The small molecule below binds the protein below.
Small molecule (SMILES): CC(=O)N[C@@H]1[C@@H](O)[C@H](O)[C@@H](CO)O[C@H]1O

Binding-site contacts:
Ligand atom C1 contacts residue ASN130 of chain 1.E at 1.5 Å.
Ligand atom O5 contacts residue LYS144 of chain 1.E at 4.2 Å.
Ligand atom O6 contacts residue ARG167 of chain 1.E at 4.3 Å.
Ligand atom C1 contacts residue LYS144 of chain 1.E at 4.4 Å.
Ligand atom C3 contacts residue ASN130 of chain 1.E at 3.9 Å.
Ligand atom O5 contacts residue ASN130 of chain 1.E at 2.5 Å (h-bond).
Ligand atom C2 contacts residue ASN130 of chain 1.E at 2.5 Å.
Ligand atom C6 contacts residue ARG167 of chain 1.E at 4.5 Å.
Ligand atom O7 contacts residue THR132 of chain 1.E at 4.5 Å.
Ligand atom O7 contacts residue ASN130 of chain 1.E at 3.5 Å (h-bond).
Ligand atom C7 contacts residue ASN130 of chain 1.E at 3.4 Å.
Ligand atom N2 contacts residue ASN130 of chain 1.E at 2.9 Å (h-bond).
Ligand atom O5 contacts residue GLY141 of chain 1.E at 4.4 Å.
Ligand atom C8 contacts residue ASN130 of chain 1.E at 3.9 Å.
Ligand atom C4 contacts residue ASN130 of chain 1.E at 4.4 Å.
Ligand atom C5 contacts residue ASN130 of chain 1.E at 3.8 Å.

Sequence of chain 1.E:
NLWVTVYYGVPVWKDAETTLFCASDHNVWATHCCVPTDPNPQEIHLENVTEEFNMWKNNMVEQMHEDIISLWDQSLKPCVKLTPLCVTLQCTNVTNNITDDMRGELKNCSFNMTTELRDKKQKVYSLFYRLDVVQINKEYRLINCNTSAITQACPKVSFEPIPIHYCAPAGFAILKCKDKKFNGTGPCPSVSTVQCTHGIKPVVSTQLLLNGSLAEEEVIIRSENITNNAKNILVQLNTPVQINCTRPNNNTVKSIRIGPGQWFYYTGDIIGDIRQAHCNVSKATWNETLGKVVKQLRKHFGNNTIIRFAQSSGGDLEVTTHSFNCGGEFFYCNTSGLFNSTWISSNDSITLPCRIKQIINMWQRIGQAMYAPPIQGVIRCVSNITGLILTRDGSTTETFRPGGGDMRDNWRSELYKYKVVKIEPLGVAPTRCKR